Sequence of chain 1.C:
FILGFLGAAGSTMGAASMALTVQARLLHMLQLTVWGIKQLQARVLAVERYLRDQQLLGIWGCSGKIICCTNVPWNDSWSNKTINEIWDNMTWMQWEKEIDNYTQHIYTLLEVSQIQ

Binding-site contacts:
Ligand atom O5 contacts residue ASN105 of chain 1.C at 2.4 Å (h-bond).
Ligand atom C7 contacts residue ASN105 of chain 1.C at 3.6 Å.
Ligand atom O6 contacts residue ASN105 of chain 1.C at 4.5 Å.
Ligand atom N2 contacts residue ASN105 of chain 1.C at 3.0 Å (h-bond).
Ligand atom O6 contacts residue ASP101 of chain 1.C at 3.8 Å.
Ligand atom O7 contacts residue ASN105 of chain 1.C at 3.8 Å.
Ligand atom C4 contacts residue ASN105 of chain 1.C at 4.3 Å.
Ligand atom C3 contacts residue ASN105 of chain 1.C at 3.9 Å.
Ligand atom C8 contacts residue THR107 of chain 1.C at 4.1 Å.
Ligand atom C5 contacts residue ASN105 of chain 1.C at 3.7 Å.
Ligand atom C8 contacts residue ASN105 of chain 1.C at 4.5 Å.
Ligand atom C1 contacts residue ASN105 of chain 1.C at 1.5 Å.
Ligand atom C2 contacts residue ASN105 of chain 1.C at 2.6 Å.

The small molecule below binds the protein below.
Small molecule (SMILES): CC(=O)N[C@@H]1[C@@H](O)[C@H](O)[C@@H](CO)O[C@H]1O